This small molecule binds to this protein.
Small molecule (SMILES): O=c1ccn([C@@H]2O[C@H](CO[P](=O)(O)O[C@H]3[C@@H](O)[C@H](n4ccc(=O)[nH]c4=O)O[C@@H]3CO[P](=O)(O)O[C@H]3[C@@H](O)[C@H](n4ccc(=O)[nH]c4=O)O[C@@H]3CO[P](=O)(O)O[C@H]3[C@@H](O)[C@H](n4ccc(=O)[nH]c4=O)O[C@@H]3CO)[C@@H](O)[C@H]2O)c(=O)[nH]1

Binding-site contacts:
Ligand atom C4 contacts residue THR125 of chain 1.C at 3.1 Å.
Ligand atom C4 contacts residue VAL128 of chain 1.C at 3.6 Å (hydrophobic).
Ligand atom C4 contacts residue TYR195 of chain 1.C at 3.6 Å (hydrophobic).
Ligand atom OP2 contacts residue ALA187 of chain 1.C at 3.5 Å.
Ligand atom O4 contacts residue HIS310 of chain 1.C at 3.2 Å.
Ligand atom O4 contacts residue LYS298 of chain 1.C at 3.6 Å (salt-bridge).
Ligand atom O4 contacts residue THR125 of chain 1.C at 2.4 Å (h-bond).
Ligand atom C5 contacts residue ILE377 of chain 1.C at 3.4 Å (hydrophobic).
Ligand atom O4 contacts residue HIS379 of chain 1.C at 2.8 Å (h-bond).
Ligand atom C2 contacts residue ILE377 of chain 1.C at 3.5 Å (hydrophobic).
Ligand atom N3 contacts residue ILE377 of chain 1.C at 3.1 Å (h-bond).
Ligand atom C6 contacts residue ALA126 of chain 1.C at 3.6 Å (hydrophobic).
Ligand atom C2 contacts residue ASN148 of chain 1.C at 3.5 Å.
Ligand atom O3' contacts residue GLY70 of chain 1.C at 3.2 Å.
Ligand atom OP2 contacts residue LYS127 of chain 1.C at 2.9 Å (salt-bridge).
Ligand atom O2' contacts residue ASN154 of chain 1.C at 2.8 Å (h-bond).
Ligand atom C4 contacts residue ILE377 of chain 1.C at 3.1 Å (hydrophobic).
Ligand atom O4 contacts residue ILE377 of chain 1.C at 3.5 Å (h-bond).
Ligand atom O2 contacts residue ALA314 of chain 1.C at 3.4 Å.
Ligand atom C4 contacts residue ALA314 of chain 1.C at 3.5 Å (hydrophobic).
Ligand atom O4' contacts residue SER188 of chain 1.C at 3.2 Å.
Ligand atom OP2 contacts residue ALA126 of chain 1.C at 3.5 Å.
Ligand atom C5 contacts residue THR125 of chain 1.C at 3.5 Å.
Ligand atom C5 contacts residue GLY378 of chain 1.C at 3.7 Å.
Ligand atom N3 contacts residue TYR195 of chain 1.C at 3.6 Å.
Ligand atom O5' contacts residue GLY378 of chain 1.C at 3.7 Å.
Ligand atom C4' contacts residue SER188 of chain 1.C at 3.6 Å.
Ligand atom C2' contacts residue ASN154 of chain 1.C at 3.4 Å.
Ligand atom O2 contacts residue ASN154 of chain 1.C at 3.0 Å (h-bond).
Ligand atom C5 contacts residue ARG369 of chain 1.C at 3.6 Å.
Ligand atom O2 contacts residue ASN148 of chain 1.C at 2.4 Å (h-bond).
Ligand atom N3 contacts residue VAL128 of chain 1.C at 3.6 Å.
Ligand atom O2' contacts residue THR155 of chain 1.C at 3.6 Å (h-bond).
Ligand atom O4 contacts residue ALA314 of chain 1.C at 3.6 Å.
Ligand atom O4 contacts residue GLY378 of chain 1.C at 3.5 Å.
Ligand atom N3 contacts residue ALA314 of chain 1.C at 3.4 Å (h-bond).
Ligand atom O4' contacts residue PHE69 of chain 1.C at 3.5 Å.
Ligand atom O2' contacts residue PHE69 of chain 1.C at 3.5 Å.
Ligand atom O2' contacts residue ALA151 of chain 1.C at 3.5 Å (h-bond).
Ligand atom O4 contacts residue LEU312 of chain 1.C at 2.8 Å.

Sequence of chain 1.C:
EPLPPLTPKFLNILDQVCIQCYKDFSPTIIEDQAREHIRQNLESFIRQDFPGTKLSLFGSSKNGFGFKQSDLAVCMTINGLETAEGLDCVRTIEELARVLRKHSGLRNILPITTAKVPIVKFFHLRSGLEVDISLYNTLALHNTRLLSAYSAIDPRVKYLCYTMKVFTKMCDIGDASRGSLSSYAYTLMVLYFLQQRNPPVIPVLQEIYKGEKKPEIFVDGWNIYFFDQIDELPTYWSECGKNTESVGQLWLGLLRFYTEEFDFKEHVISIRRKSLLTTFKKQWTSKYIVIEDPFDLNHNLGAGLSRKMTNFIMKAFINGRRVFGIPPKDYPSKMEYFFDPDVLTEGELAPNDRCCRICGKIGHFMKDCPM